Sequence of chain 1.A:
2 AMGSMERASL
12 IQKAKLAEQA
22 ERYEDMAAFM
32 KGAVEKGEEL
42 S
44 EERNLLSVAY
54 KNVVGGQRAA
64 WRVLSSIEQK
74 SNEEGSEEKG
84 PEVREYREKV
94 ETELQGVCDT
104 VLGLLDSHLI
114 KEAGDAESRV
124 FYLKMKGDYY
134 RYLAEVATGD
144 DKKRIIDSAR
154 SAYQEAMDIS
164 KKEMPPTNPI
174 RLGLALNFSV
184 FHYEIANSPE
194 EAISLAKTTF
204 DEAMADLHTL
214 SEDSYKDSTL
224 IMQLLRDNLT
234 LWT

This small molecule binds to this protein.
Small molecule (SMILES): CS(=O)(=O)c1ccccc1CO

Binding-site contacts:
Ligand atom C07 contacts residue ILE224 of chain 1.A at 4.4 Å (hydrophobic).
Ligand atom C09 contacts residue ILE224 of chain 1.A at 4.3 Å (hydrophobic).
Ligand atom C04 contacts residue ILE8 of chain 1.B at 4.0 Å (hydrophobic).
Ligand atom O03 contacts residue SER50 of chain 1.A at 3.3 Å (h-bond).
Ligand atom O03 contacts residue PHE124 of chain 1.A at 3.4 Å.
Ligand atom C05 contacts residue LYS127 of chain 1.A at 2.5 Å.
Ligand atom C08 contacts residue ILE173 of chain 1.A at 4.5 Å (hydrophobic).
Ligand atom C08 contacts residue LYS127 of chain 1.A at 4.2 Å.
Ligand atom O03 contacts residue LYS127 of chain 1.A at 4.3 Å.
Ligand atom C04 contacts residue LYS127 of chain 1.A at 3.8 Å.
Ligand atom O11 contacts residue SER50 of chain 1.A at 3.5 Å (h-bond).
Ligand atom C07 contacts residue PRO172 of chain 1.A at 3.5 Å (hydrophobic).
Ligand atom C08 contacts residue GLY176 of chain 1.A at 4.5 Å.
Ligand atom S02 contacts residue SER50 of chain 1.A at 3.8 Å.
Ligand atom O11 contacts residue ILE8 of chain 1.B at 3.9 Å.
Ligand atom C08 contacts residue PRO172 of chain 1.A at 3.4 Å (hydrophobic).
Ligand atom C07 contacts residue ILE173 of chain 1.A at 4.2 Å (hydrophobic).
Ligand atom C07 contacts residue ILE8 of chain 1.B at 3.8 Å (hydrophobic).
Ligand atom C01 contacts residue ASN47 of chain 1.A at 3.4 Å.
Ligand atom C07 contacts residue LYS127 of chain 1.A at 2.8 Å.
Ligand atom C10 contacts residue ILE8 of chain 1.B at 4.3 Å (hydrophobic).
Ligand atom C06 contacts residue ILE8 of chain 1.B at 4.5 Å (hydrophobic).
Ligand atom C01 contacts residue PHE124 of chain 1.A at 4.1 Å (hydrophobic).
Ligand atom C05 contacts residue ILE8 of chain 1.B at 4.0 Å (hydrophobic).
Ligand atom C08 contacts residue ILE8 of chain 1.B at 3.9 Å (hydrophobic).
Ligand atom C08 contacts residue ILE224 of chain 1.A at 3.5 Å (hydrophobic).
Ligand atom C06 contacts residue LYS127 of chain 1.A at 1.4 Å.
Ligand atom O11 contacts residue GLY10 of chain 1.B at 3.9 Å.
Ligand atom S02 contacts residue PHE124 of chain 1.A at 4.3 Å.
Ligand atom C01 contacts residue SER50 of chain 1.A at 3.8 Å.
Ligand atom C07 contacts residue GLY176 of chain 1.A at 3.7 Å.

Sequence of chain 1.B:
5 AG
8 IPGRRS